Binding-site contacts:
Ligand atom C2 contacts residue HEM1 of chain 1.C at 4.3 Å.
Ligand atom O3 contacts residue LEU86 of chain 1.A at 3.4 Å.
Ligand atom C3 contacts residue ALA65 of chain 1.A at 4.1 Å (hydrophobic).
Ligand atom CL2 contacts residue ALA65 of chain 1.A at 3.9 Å.
Ligand atom C2 contacts residue LEU83 of chain 1.A at 3.8 Å (hydrophobic).
Ligand atom C17 contacts residue LYS90 of chain 1.A at 3.8 Å.
Ligand atom C5 contacts residue HEM1 of chain 1.C at 3.7 Å.
Ligand atom C8 contacts residue LEU86 of chain 1.A at 3.8 Å (hydrophobic).
Ligand atom N1 contacts residue HEM1 of chain 1.C at 2.9 Å (h-bond).
Ligand atom CL1 contacts residue ASP64 of chain 1.A at 4.0 Å.
Ligand atom CL1 contacts residue LYS61 of chain 1.A at 3.8 Å.
Ligand atom CL2 contacts residue LEU68 of chain 1.A at 3.6 Å.
Ligand atom O4 contacts residue LYS90 of chain 1.A at 3.3 Å.
Ligand atom C10 contacts residue LEU83 of chain 1.A at 4.3 Å (hydrophobic).
Ligand atom C4 contacts residue HEM1 of chain 1.C at 3.9 Å.
Ligand atom C9 contacts residue ASN82 of chain 1.A at 3.1 Å.
Ligand atom C12 contacts residue HEM1 of chain 1.C at 4.3 Å.
Ligand atom C1 contacts residue HEM1 of chain 1.C at 3.7 Å.
Ligand atom O1 contacts residue ASN82 of chain 1.A at 4.1 Å.
Ligand atom C10 contacts residue LEU86 of chain 1.A at 3.9 Å (hydrophobic).
Ligand atom N1 contacts residue LEU83 of chain 1.A at 4.0 Å.
Ligand atom C6 contacts residue HEM1 of chain 1.C at 3.7 Å.
Ligand atom O1 contacts residue LEU83 of chain 1.A at 3.6 Å.
Ligand atom O3 contacts residue LYS90 of chain 1.A at 3.2 Å.
Ligand atom C7 contacts residue LEU83 of chain 1.A at 3.9 Å (hydrophobic).
Ligand atom C3 contacts residue HEM1 of chain 1.C at 4.2 Å.
Ligand atom C7 contacts residue HEM1 of chain 1.C at 3.5 Å.
Ligand atom N2 contacts residue HEM1 of chain 1.C at 3.1 Å (h-bond).
Ligand atom N2 contacts residue LEU83 of chain 1.A at 4.3 Å.
Ligand atom C10 contacts residue ASN82 of chain 1.A at 3.3 Å.
Ligand atom CL1 contacts residue HEM1 of chain 1.C at 4.3 Å.
Ligand atom C9 contacts residue LEU86 of chain 1.A at 3.7 Å (hydrophobic).
Ligand atom C11 contacts residue LEU86 of chain 1.A at 3.9 Å (hydrophobic).
Ligand atom C11 contacts residue HEM1 of chain 1.C at 4.2 Å.
Ligand atom N2 contacts residue LEU86 of chain 1.A at 4.1 Å.
Ligand atom C4 contacts residue ALA65 of chain 1.A at 3.9 Å (hydrophobic).
Ligand atom CL2 contacts residue LEU83 of chain 1.A at 4.1 Å.
Ligand atom C12 contacts residue LEU86 of chain 1.A at 3.8 Å (hydrophobic).
Ligand atom C1 contacts residue LEU83 of chain 1.A at 4.0 Å (hydrophobic).
Ligand atom C13 contacts residue LEU86 of chain 1.A at 3.7 Å (hydrophobic).

Sequence of chain 1.A:
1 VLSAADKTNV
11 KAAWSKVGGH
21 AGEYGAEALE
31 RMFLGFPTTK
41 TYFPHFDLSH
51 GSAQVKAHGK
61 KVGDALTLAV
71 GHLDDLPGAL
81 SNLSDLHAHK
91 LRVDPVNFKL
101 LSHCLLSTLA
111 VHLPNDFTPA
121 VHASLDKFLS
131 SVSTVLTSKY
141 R

This protein binds this small molecule.
Small molecule (SMILES): CC(C)(Oc1ccc(NC(=O)Nc2cc(Cl)cc(Cl)c2)cc1)C(=O)O